A protein and the small-molecule ligand that binds it are described below.
Small molecule (SMILES): CSC[C@H]1O[C@@H](n2cnc3c(N)ncnc32)[C@H](O)[C@@H]1O

Binding-site contacts:
Ligand atom O2' contacts residue GLU235 of chain 1.A at 2.5 Å (salt-bridge).
Ligand atom C4' contacts residue GLU235 of chain 1.A at 3.4 Å.
Ligand atom C2' contacts residue GLU235 of chain 1.A at 3.3 Å.
Ligand atom N9 contacts residue LEU292 of chain 1.A at 3.5 Å.
Ligand atom S5' contacts residue GLY214 of chain 1.A at 3.6 Å.
Ligand atom N3 contacts residue LEU292 of chain 1.A at 3.6 Å.
Ligand atom O4' contacts residue ASP291 of chain 1.A at 3.6 Å.
Ligand atom S5' contacts residue ASP216 of chain 1.A at 3.3 Å (salt-bridge).
Ligand atom CS contacts residue LEU177 of chain 1.A at 3.6 Å (hydrophobic).
Ligand atom N6 contacts residue ILE297 of chain 1.A at 3.0 Å (h-bond).
Ligand atom N7 contacts residue ILE297 of chain 1.A at 3.0 Å (h-bond).
Ligand atom O4' contacts residue GLY213 of chain 1.A at 3.4 Å.
Ligand atom O3' contacts residue GLU235 of chain 1.A at 2.4 Å (salt-bridge).
Ligand atom N6 contacts residue ASP270 of chain 1.A at 3.0 Å (salt-bridge).
Ligand atom O4' contacts residue THR293 of chain 1.A at 3.5 Å (h-bond).
Ligand atom C1' contacts residue GLY213 of chain 1.A at 3.7 Å.
Ligand atom N3 contacts residue VAL234 of chain 1.A at 3.5 Å (h-bond).
Ligand atom O3' contacts residue VAL240 of chain 1.A at 3.4 Å.
Ligand atom O2' contacts residue ASP237 of chain 1.A at 3.7 Å.
Ligand atom C8 contacts residue ILE297 of chain 1.A at 3.4 Å (hydrophobic).
Ligand atom CS contacts residue ASN184 of chain 1.A at 3.4 Å.
Ligand atom CS contacts residue ASP216 of chain 1.A at 3.5 Å.
Ligand atom C5' contacts residue ASP291 of chain 1.A at 3.3 Å.
Ligand atom N1 contacts residue ASP270 of chain 1.A at 3.6 Å.
Ligand atom C3' contacts residue GLU235 of chain 1.A at 3.3 Å.
Ligand atom O4' contacts residue LEU292 of chain 1.A at 3.7 Å.
Ligand atom C2 contacts residue VAL234 of chain 1.A at 3.2 Å (hydrophobic).
Ligand atom C5 contacts residue ILE236 of chain 1.A at 3.7 Å (hydrophobic).
Ligand atom C4 contacts residue ILE236 of chain 1.A at 3.5 Å (hydrophobic).
Ligand atom C8 contacts residue THR293 of chain 1.A at 3.2 Å.
Ligand atom C2 contacts residue CYS271 of chain 1.A at 3.5 Å (hydrophobic).
Ligand atom C4 contacts residue LEU292 of chain 1.A at 3.3 Å (hydrophobic).
Ligand atom C1' contacts residue GLU235 of chain 1.A at 3.4 Å.
Ligand atom C5 contacts residue LEU292 of chain 1.A at 3.5 Å (hydrophobic).
Ligand atom S5' contacts residue GLY215 of chain 1.A at 3.4 Å (h-bond).
Ligand atom O2' contacts residue GLN163 of chain 1.A at 3.0 Å (h-bond).
Ligand atom N3 contacts residue ILE236 of chain 1.A at 3.2 Å (h-bond).
Ligand atom N1 contacts residue CYS271 of chain 1.A at 2.9 Å (h-bond).
Ligand atom C2 contacts residue ILE236 of chain 1.A at 3.3 Å (hydrophobic).
Ligand atom CS contacts residue LEU179 of chain 1.A at 3.6 Å (hydrophobic).

Sequence of chain 1.A:
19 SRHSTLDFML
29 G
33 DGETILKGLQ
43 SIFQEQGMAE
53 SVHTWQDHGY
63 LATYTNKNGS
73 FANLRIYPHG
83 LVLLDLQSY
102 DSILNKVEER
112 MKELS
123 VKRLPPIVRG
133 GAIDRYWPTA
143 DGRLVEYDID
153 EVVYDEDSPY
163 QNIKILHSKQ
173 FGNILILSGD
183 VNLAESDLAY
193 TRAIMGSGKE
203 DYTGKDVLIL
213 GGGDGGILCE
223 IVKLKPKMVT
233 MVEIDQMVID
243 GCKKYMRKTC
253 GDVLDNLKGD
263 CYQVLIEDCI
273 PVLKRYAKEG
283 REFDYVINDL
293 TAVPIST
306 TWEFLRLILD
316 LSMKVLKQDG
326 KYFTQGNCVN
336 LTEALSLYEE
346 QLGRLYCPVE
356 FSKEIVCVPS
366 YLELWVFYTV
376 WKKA